A protein and the small-molecule ligand that binds it are described below.
Small molecule (SMILES): CC(=O)N[C@@H]1[C@@H](O)[C@H](O)[C@@H](CO)O[C@H]1O

Sequence of chain 1.D:
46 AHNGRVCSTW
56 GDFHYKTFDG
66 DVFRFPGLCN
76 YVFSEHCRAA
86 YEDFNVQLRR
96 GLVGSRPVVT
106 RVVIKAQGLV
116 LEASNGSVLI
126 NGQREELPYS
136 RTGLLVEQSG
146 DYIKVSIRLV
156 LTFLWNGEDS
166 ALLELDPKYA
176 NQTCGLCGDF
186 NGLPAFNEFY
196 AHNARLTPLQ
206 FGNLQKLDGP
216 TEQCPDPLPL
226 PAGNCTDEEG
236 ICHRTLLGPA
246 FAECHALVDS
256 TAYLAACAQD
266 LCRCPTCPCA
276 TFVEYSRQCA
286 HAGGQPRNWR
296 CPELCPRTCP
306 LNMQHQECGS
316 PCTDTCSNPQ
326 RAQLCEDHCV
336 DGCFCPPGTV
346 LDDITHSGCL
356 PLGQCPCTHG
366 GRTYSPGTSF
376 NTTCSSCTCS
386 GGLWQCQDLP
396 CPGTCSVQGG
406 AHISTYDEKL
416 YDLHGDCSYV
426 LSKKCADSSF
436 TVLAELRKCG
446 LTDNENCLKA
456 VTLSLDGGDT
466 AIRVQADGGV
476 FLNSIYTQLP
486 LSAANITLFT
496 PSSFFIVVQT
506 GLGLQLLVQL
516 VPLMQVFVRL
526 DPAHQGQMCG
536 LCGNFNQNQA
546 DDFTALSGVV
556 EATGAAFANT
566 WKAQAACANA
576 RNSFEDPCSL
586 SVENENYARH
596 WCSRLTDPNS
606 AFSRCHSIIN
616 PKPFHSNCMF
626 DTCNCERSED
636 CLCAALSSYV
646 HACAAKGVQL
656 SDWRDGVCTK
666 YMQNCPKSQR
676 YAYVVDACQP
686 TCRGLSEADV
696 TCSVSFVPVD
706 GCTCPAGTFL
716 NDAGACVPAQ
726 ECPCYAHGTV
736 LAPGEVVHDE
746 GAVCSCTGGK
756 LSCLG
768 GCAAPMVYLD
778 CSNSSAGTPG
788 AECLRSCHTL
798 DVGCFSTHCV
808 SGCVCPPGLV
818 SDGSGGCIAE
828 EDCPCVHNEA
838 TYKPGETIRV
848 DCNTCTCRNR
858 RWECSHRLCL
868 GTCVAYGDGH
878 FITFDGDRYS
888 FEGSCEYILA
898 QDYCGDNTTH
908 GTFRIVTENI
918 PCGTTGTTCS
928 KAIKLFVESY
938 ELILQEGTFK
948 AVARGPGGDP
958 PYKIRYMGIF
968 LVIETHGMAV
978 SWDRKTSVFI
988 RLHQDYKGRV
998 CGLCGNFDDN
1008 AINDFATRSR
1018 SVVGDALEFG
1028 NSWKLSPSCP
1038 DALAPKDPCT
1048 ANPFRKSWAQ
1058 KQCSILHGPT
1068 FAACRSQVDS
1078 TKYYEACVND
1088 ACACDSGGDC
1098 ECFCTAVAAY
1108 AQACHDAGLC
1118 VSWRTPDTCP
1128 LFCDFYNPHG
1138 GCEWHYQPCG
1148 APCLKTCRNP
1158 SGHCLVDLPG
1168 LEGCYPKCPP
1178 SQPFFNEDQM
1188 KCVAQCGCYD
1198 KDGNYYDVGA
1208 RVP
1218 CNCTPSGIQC

Binding-site contacts:
Ligand atom C3 contacts residue ASN376 of chain 1.D at 3.8 Å.
Ligand atom O6 contacts residue SER374 of chain 1.D at 4.2 Å.
Ligand atom C4 contacts residue ASN376 of chain 1.D at 4.2 Å.
Ligand atom C8 contacts residue ASN376 of chain 1.D at 4.3 Å.
Ligand atom C7 contacts residue ASN376 of chain 1.D at 3.8 Å.
Ligand atom C5 contacts residue ASN376 of chain 1.D at 3.6 Å.
Ligand atom N2 contacts residue ASN376 of chain 1.D at 2.9 Å (h-bond).
Ligand atom C1 contacts residue ASN376 of chain 1.D at 1.4 Å.
Ligand atom O5 contacts residue ASN376 of chain 1.D at 2.4 Å (h-bond).
Ligand atom C2 contacts residue ASN376 of chain 1.D at 2.5 Å.